Sequence of chain 1.B:
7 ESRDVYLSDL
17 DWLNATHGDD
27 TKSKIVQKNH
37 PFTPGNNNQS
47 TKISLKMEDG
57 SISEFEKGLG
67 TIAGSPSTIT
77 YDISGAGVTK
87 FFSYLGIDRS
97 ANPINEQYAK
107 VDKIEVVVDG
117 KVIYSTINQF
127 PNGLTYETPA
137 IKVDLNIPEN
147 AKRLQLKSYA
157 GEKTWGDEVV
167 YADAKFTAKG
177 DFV

Binding-site contacts:
Ligand atom O2 contacts residue ASP25 of chain 1.B at 2.6 Å (salt-bridge).
Ligand atom C2 contacts residue ASP25 of chain 1.B at 3.7 Å.
Ligand atom C1 contacts residue TRP161 of chain 1.B at 4.0 Å (hydrophobic).
Ligand atom C5 contacts residue GLY162 of chain 1.B at 4.0 Å.
Ligand atom O4 contacts residue GLY162 of chain 1.B at 3.1 Å (h-bond).
Ligand atom C3 contacts residue THR27 of chain 1.B at 3.6 Å.
Ligand atom C4 contacts residue TYR104 of chain 1.B at 3.4 Å (hydrophobic).
Ligand atom O4 contacts residue ILE68 of chain 1.B at 3.8 Å.
Ligand atom O4 contacts residue GLU164 of chain 1.B at 2.8 Å (salt-bridge).
Ligand atom O3 contacts residue LYS30 of chain 1.B at 2.8 Å (salt-bridge).
Ligand atom O3 contacts residue GLU164 of chain 1.B at 3.2 Å (salt-bridge).
Ligand atom O4 contacts residue ASP163 of chain 1.B at 4.0 Å.
Ligand atom C3 contacts residue THR39 of chain 1.B at 3.8 Å.
Ligand atom C6 contacts residue ILE68 of chain 1.B at 3.8 Å (hydrophobic).
Ligand atom C3 contacts residue GLU164 of chain 1.B at 3.9 Å.
Ligand atom C4 contacts residue TRP161 of chain 1.B at 3.9 Å (hydrophobic).
Ligand atom C4 contacts residue THR39 of chain 1.B at 3.8 Å.
Ligand atom C6 contacts residue THR160 of chain 1.B at 3.4 Å.
Ligand atom O3 contacts residue THR27 of chain 1.B at 2.8 Å (h-bond).
Ligand atom O3 contacts residue ASP25 of chain 1.B at 2.6 Å (salt-bridge).
Ligand atom O3 contacts residue THR39 of chain 1.B at 3.0 Å (h-bond).
Ligand atom O5 contacts residue TRP161 of chain 1.B at 3.3 Å.
Ligand atom O5 contacts residue GLY162 of chain 1.B at 3.2 Å (h-bond).
Ligand atom C3 contacts residue ASP25 of chain 1.B at 3.5 Å.
Ligand atom O4 contacts residue TYR104 of chain 1.B at 2.7 Å (h-bond).
Ligand atom C4 contacts residue THR27 of chain 1.B at 3.9 Å.
Ligand atom O4 contacts residue LYS30 of chain 1.B at 3.0 Å (salt-bridge).
Ligand atom O6 contacts residue TRP161 of chain 1.B at 3.9 Å.
Ligand atom C5 contacts residue TRP161 of chain 1.B at 3.8 Å (hydrophobic).
Ligand atom C4 contacts residue LYS30 of chain 1.B at 3.9 Å.
Ligand atom C2 contacts residue LYS30 of chain 1.B at 3.9 Å.
Ligand atom C4 contacts residue GLU164 of chain 1.B at 3.4 Å.
Ligand atom C1 contacts residue GLY162 of chain 1.B at 3.6 Å.
Ligand atom C5 contacts residue TYR104 of chain 1.B at 3.9 Å (hydrophobic).
Ligand atom C3 contacts residue LYS30 of chain 1.B at 3.7 Å.
Ligand atom O6 contacts residue THR160 of chain 1.B at 2.7 Å (h-bond).
Ligand atom C6 contacts residue TYR104 of chain 1.B at 3.2 Å (hydrophobic).
Ligand atom C6 contacts residue TRP161 of chain 1.B at 3.9 Å (hydrophobic).
Ligand atom C6 contacts residue ASP25 of chain 1.B at 3.9 Å.
Ligand atom C1 contacts residue TYR104 of chain 1.B at 3.9 Å (hydrophobic).

This small molecule binds to this protein.
Small molecule (SMILES): C[C@@H]1O[C@@H](O[C@@H]2[C@@H](O[C@H]3O[C@H](CO)[C@H](O)[C@H](O)[C@H]3O)[C@@H](O)[C@@H](CO)O[C@H]2O)[C@@H](O)[C@H](O)[C@@H]1O